The small molecule below binds the protein below.
Small molecule (SMILES): Cc1nnn(C2CCN(CCN(C)C)CC2)c1-c1cccc(Oc2cc(Br)ccc2Br)n1

Sequence of chain 1.A:
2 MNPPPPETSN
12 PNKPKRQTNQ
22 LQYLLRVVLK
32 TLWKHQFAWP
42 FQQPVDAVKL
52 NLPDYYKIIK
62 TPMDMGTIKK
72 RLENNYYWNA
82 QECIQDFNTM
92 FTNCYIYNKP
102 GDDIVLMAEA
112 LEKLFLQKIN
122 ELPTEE

Binding-site contacts:
Ligand atom O23 contacts residue TRP40 of chain 1.A at 3.9 Å.
Ligand atom C07 contacts residue ASN99 of chain 1.A at 4.1 Å.
Ligand atom C05 contacts residue ASN99 of chain 1.A at 4.2 Å.
Ligand atom C07 contacts residue TYR98 of chain 1.A at 4.0 Å (hydrophobic).
Ligand atom BR27 contacts residue ASP104 of chain 1.A at 3.9 Å.
Ligand atom N17 contacts residue ASN99 of chain 1.A at 3.6 Å (h-bond).
Ligand atom C06 contacts residue LEU53 of chain 1.A at 3.8 Å (hydrophobic).
Ligand atom C18 contacts residue LEU51 of chain 1.A at 4.0 Å (hydrophobic).
Ligand atom C19 contacts residue LEU51 of chain 1.A at 3.9 Å (hydrophobic).
Ligand atom C15 contacts residue ASN99 of chain 1.A at 3.9 Å.
Ligand atom C15 contacts residue ILE105 of chain 1.A at 3.8 Å (hydrophobic).
Ligand atom C02 contacts residue ILE105 of chain 1.A at 3.8 Å (hydrophobic).
Ligand atom N17 contacts residue ILE105 of chain 1.A at 3.8 Å.
Ligand atom C03 contacts residue ILE105 of chain 1.A at 3.9 Å (hydrophobic).
Ligand atom BR27 contacts residue MET108 of chain 1.A at 3.2 Å.
Ligand atom C19 contacts residue PRO41 of chain 1.A at 3.4 Å (hydrophobic).
Ligand atom C01 contacts residue PRO41 of chain 1.A at 3.6 Å (hydrophobic).
Ligand atom C21 contacts residue LEU51 of chain 1.A at 3.8 Å (hydrophobic).
Ligand atom C13 contacts residue ASP103 of chain 1.A at 4.0 Å.
Ligand atom BR31 contacts residue LEU51 of chain 1.A at 4.0 Å.
Ligand atom C06 contacts residue ASN99 of chain 1.A at 3.6 Å.
Ligand atom C07 contacts residue LEU53 of chain 1.A at 3.8 Å (hydrophobic).
Ligand atom C24 contacts residue TRP40 of chain 1.A at 4.0 Å (hydrophobic).
Ligand atom BR27 contacts residue ILE105 of chain 1.A at 3.8 Å.
Ligand atom C01 contacts residue VAL46 of chain 1.A at 3.8 Å (hydrophobic).
Ligand atom N04 contacts residue ILE105 of chain 1.A at 3.9 Å.
Ligand atom C02 contacts residue VAL46 of chain 1.A at 4.1 Å (hydrophobic).
Ligand atom C21 contacts residue TRP40 of chain 1.A at 3.9 Å (hydrophobic).
Ligand atom C25 contacts residue TRP40 of chain 1.A at 3.5 Å (hydrophobic).
Ligand atom N16 contacts residue ASN99 of chain 1.A at 3.1 Å (h-bond).
Ligand atom N32 contacts residue LEU51 of chain 1.A at 4.0 Å.
Ligand atom C01 contacts residue PHE42 of chain 1.A at 3.7 Å (hydrophobic).
Ligand atom C18 contacts residue PRO41 of chain 1.A at 4.0 Å (hydrophobic).
Ligand atom C20 contacts residue LEU51 of chain 1.A at 3.8 Å (hydrophobic).
Ligand atom C06 contacts residue TYR98 of chain 1.A at 3.7 Å (hydrophobic).
Ligand atom N16 contacts residue ILE105 of chain 1.A at 3.8 Å.
Ligand atom C22 contacts residue LEU51 of chain 1.A at 3.9 Å (hydrophobic).
Ligand atom N08 contacts residue ASN99 of chain 1.A at 4.0 Å.
Ligand atom C21 contacts residue PRO41 of chain 1.A at 4.1 Å (hydrophobic).
Ligand atom C20 contacts residue PRO41 of chain 1.A at 3.5 Å (hydrophobic).